Sequence of chain 1.A:
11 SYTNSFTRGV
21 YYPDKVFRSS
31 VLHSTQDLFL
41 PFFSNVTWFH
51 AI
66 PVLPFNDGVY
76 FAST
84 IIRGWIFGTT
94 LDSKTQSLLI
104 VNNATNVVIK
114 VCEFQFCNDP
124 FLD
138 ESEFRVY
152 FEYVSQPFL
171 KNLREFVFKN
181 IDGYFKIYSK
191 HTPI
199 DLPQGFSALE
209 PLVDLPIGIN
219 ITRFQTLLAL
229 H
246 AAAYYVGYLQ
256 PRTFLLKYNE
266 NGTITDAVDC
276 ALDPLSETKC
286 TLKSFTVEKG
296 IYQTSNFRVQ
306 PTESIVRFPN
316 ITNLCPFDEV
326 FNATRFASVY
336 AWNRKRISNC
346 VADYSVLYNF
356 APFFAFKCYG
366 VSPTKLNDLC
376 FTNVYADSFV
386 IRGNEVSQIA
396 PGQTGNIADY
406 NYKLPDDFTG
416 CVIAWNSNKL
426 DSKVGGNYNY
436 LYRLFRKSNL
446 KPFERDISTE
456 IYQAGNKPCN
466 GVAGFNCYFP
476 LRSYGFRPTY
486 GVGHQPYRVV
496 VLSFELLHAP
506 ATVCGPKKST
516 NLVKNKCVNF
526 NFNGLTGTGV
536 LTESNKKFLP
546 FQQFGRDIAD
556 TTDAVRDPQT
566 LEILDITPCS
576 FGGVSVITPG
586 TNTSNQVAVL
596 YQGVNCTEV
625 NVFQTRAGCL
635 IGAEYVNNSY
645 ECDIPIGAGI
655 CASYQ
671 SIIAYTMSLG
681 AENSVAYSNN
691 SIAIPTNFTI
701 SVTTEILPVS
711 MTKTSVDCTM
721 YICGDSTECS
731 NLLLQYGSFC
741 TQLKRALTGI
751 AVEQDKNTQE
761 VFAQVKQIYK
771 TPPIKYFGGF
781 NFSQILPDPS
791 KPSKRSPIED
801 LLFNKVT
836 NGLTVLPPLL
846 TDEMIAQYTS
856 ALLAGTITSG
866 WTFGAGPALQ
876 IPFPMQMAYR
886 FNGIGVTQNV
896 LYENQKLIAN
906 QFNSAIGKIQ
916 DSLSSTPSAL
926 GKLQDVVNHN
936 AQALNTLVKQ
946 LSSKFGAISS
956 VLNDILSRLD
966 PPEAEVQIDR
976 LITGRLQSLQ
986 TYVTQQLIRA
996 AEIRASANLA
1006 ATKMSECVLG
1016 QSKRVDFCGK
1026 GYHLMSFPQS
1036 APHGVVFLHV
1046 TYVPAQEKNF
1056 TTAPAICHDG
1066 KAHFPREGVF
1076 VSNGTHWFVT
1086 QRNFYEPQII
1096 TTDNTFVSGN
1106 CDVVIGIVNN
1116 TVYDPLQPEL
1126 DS

This protein binds this small molecule.
Small molecule (SMILES): CC(=O)N[C@H]1[C@H](O[C@H]2[C@H](O)[C@@H](NC(C)=O)CO[C@@H]2CO)O[C@H](CO)[C@@H](O)[C@@H]1O

Binding-site contacts:
Ligand atom C8 contacts residue ASN781 of chain 1.A at 3.8 Å.
Ligand atom C3 contacts residue ASN781 of chain 1.A at 3.8 Å.
Ligand atom C1 contacts residue SER783 of chain 1.A at 3.3 Å.
Ligand atom N2 contacts residue SER783 of chain 1.A at 4.3 Å.
Ligand atom C4 contacts residue ASN781 of chain 1.A at 4.2 Å.
Ligand atom C5 contacts residue SER783 of chain 1.A at 3.7 Å.
Ligand atom C2 contacts residue SER783 of chain 1.A at 4.1 Å.
Ligand atom C8 contacts residue GLN915 of chain 1.A at 3.9 Å.
Ligand atom C2 contacts residue ASN781 of chain 1.A at 2.5 Å.
Ligand atom C7 contacts residue ASN781 of chain 1.A at 3.4 Å.
Ligand atom C1 contacts residue ASN781 of chain 1.A at 1.4 Å.
Ligand atom C3 contacts residue SER783 of chain 1.A at 4.0 Å.
Ligand atom C8 contacts residue GLN784 of chain 1.A at 3.9 Å.
Ligand atom N2 contacts residue ASN781 of chain 1.A at 2.9 Å (h-bond).
Ligand atom C4 contacts residue SER783 of chain 1.A at 4.3 Å.
Ligand atom O5 contacts residue ASN781 of chain 1.A at 2.4 Å (h-bond).
Ligand atom O7 contacts residue ASN781 of chain 1.A at 3.4 Å (h-bond).
Ligand atom C5 contacts residue ASN781 of chain 1.A at 3.7 Å.
Ligand atom O5 contacts residue SER783 of chain 1.A at 3.8 Å.